Binding-site contacts:
Ligand atom CB contacts residue LEU138 of chain 2.A at 4.0 Å (hydrophobic).
Ligand atom CA contacts residue THR91 of chain 2.A at 3.5 Å.
Ligand atom O contacts residue PRO89 of chain 2.A at 3.7 Å.
Ligand atom O contacts residue THR91 of chain 2.A at 3.0 Å (h-bond).
Ligand atom CG contacts residue GLU193 of chain 2.A at 3.5 Å.
Ligand atom OE1 contacts residue GLY141 of chain 2.A at 3.7 Å.
Ligand atom CG contacts residue LEU138 of chain 2.A at 3.8 Å (hydrophobic).
Ligand atom OXT contacts residue TYR61 of chain 2.A at 3.3 Å.
Ligand atom N contacts residue TYR220 of chain 2.A at 3.7 Å.
Ligand atom CD contacts residue GLU193 of chain 2.A at 3.9 Å.
Ligand atom OE2 contacts residue GLU193 of chain 2.A at 3.6 Å.
Ligand atom O contacts residue TYR61 of chain 2.A at 3.5 Å.
Ligand atom CD contacts residue LEU138 of chain 2.A at 4.0 Å (hydrophobic).
Ligand atom N contacts residue GLU193 of chain 2.A at 2.8 Å (salt-bridge).
Ligand atom N contacts residue PRO89 of chain 2.A at 2.9 Å (h-bond).
Ligand atom C contacts residue ARG96 of chain 2.A at 3.4 Å.
Ligand atom CB contacts residue GLU193 of chain 2.A at 4.0 Å.
Ligand atom CD contacts residue THR143 of chain 2.A at 3.2 Å.
Ligand atom C contacts residue THR91 of chain 2.A at 3.8 Å.
Ligand atom C contacts residue PRO89 of chain 2.A at 4.3 Å (hydrophobic).
Ligand atom OE1 contacts residue LEU138 of chain 2.A at 4.1 Å.
Ligand atom C contacts residue SER142 of chain 2.A at 3.4 Å.
Ligand atom OE2 contacts residue THR143 of chain 2.A at 2.6 Å (h-bond).
Ligand atom OXT contacts residue GLY141 of chain 2.A at 3.2 Å.
Ligand atom N contacts residue SER142 of chain 2.A at 4.1 Å.
Ligand atom O contacts residue SER142 of chain 2.A at 4.0 Å.
Ligand atom CA contacts residue TYR61 of chain 2.A at 4.0 Å (hydrophobic).
Ligand atom CA contacts residue PRO89 of chain 2.A at 4.0 Å (hydrophobic).
Ligand atom N contacts residue TYR61 of chain 2.A at 4.0 Å.
Ligand atom CA contacts residue SER142 of chain 2.A at 3.3 Å.
Ligand atom CB contacts residue TYR61 of chain 2.A at 3.5 Å (hydrophobic).
Ligand atom O contacts residue ARG96 of chain 2.A at 2.7 Å (salt-bridge).
Ligand atom OE1 contacts residue THR143 of chain 2.A at 3.1 Å (h-bond).
Ligand atom OE1 contacts residue SER142 of chain 2.A at 3.4 Å (h-bond).
Ligand atom CA contacts residue GLU193 of chain 2.A at 3.4 Å.
Ligand atom N contacts residue THR91 of chain 2.A at 2.9 Å (h-bond).
Ligand atom C contacts residue TYR61 of chain 2.A at 3.6 Å (hydrophobic).
Ligand atom OXT contacts residue SER142 of chain 2.A at 2.8 Å (h-bond).
Ligand atom O contacts residue LEU90 of chain 2.A at 3.7 Å.
Ligand atom OXT contacts residue ARG96 of chain 2.A at 2.8 Å (salt-bridge).

Sequence of chain 2.A:
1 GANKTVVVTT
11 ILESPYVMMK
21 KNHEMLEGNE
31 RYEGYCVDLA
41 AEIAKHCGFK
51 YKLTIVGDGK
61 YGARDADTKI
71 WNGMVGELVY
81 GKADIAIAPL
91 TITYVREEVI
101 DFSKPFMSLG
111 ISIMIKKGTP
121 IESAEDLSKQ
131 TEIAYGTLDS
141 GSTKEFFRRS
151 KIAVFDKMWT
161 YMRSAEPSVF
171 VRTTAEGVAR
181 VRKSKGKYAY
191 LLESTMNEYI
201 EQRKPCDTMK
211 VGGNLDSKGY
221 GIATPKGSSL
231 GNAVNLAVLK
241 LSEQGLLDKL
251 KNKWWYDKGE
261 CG

This protein binds this small molecule.
Small molecule (SMILES): N[C@@H](CCC(=O)O)C(=O)O